A protein and the small-molecule ligand that binds it are described below.
Small molecule (SMILES): CC[C@H](C)[C@H](NC(=O)[C@H](CC(C)C)NC(=O)[C@H](CO)NC(=O)CNC(=O)[C@@H](NC(=O)[C@@H](N)[C@@H](C)O)C(C)C)C(=O)N[C@H](C=O)CCC(N)=O

Binding-site contacts:
Ligand atom CD contacts residue GLU39 of chain 6.B at 3.2 Å.
Ligand atom CA contacts residue ARG29 of chain 6.B at 4.1 Å.
Ligand atom CD1 contacts residue LEU40 of chain 6.B at 3.6 Å (hydrophobic).
Ligand atom CG contacts residue ARG36 of chain 6.B at 3.8 Å.
Ligand atom CD1 contacts residue ARG35 of chain 6.B at 4.0 Å.
Ligand atom CB contacts residue ARG36 of chain 6.B at 3.4 Å.
Ligand atom O contacts residue ARG35 of chain 6.B at 4.0 Å.
Ligand atom N contacts residue ASP243 of chain 6.B at 3.2 Å (salt-bridge).
Ligand atom NE2 contacts residue GLU39 of chain 6.B at 2.9 Å (salt-bridge).
Ligand atom O contacts residue ASP243 of chain 6.B at 4.1 Å.
Ligand atom CA contacts residue ASP243 of chain 6.B at 3.5 Å.
Ligand atom C contacts residue ARG29 of chain 6.B at 3.9 Å.
Ligand atom CG1 contacts residue ASP243 of chain 6.B at 3.2 Å.
Ligand atom OE1 contacts residue ARG36 of chain 6.B at 2.9 Å (salt-bridge).
Ligand atom C contacts residue GLU39 of chain 6.B at 3.6 Å.
Ligand atom N contacts residue PRO43 of chain 6.B at 4.0 Å.
Ligand atom C contacts residue ASP243 of chain 6.B at 3.8 Å.
Ligand atom OE1 contacts residue PHE37 of chain 6.B at 3.7 Å.
Ligand atom CD1 contacts residue ARG29 of chain 6.B at 3.5 Å.
Ligand atom O contacts residue GLU39 of chain 6.B at 3.0 Å (salt-bridge).
Ligand atom CD2 contacts residue LEU40 of chain 6.B at 4.1 Å (hydrophobic).
Ligand atom O contacts residue ARG35 of chain 6.B at 2.7 Å (salt-bridge).
Ligand atom CD1 contacts residue ARG36 of chain 6.B at 3.6 Å.
Ligand atom CD contacts residue ARG36 of chain 6.B at 3.7 Å.
Ligand atom CA contacts residue ARG29 of chain 6.B at 3.8 Å.
Ligand atom C contacts residue ASP243 of chain 6.B at 3.5 Å.
Ligand atom CG2 contacts residue PRO43 of chain 6.B at 3.8 Å (hydrophobic).
Ligand atom OE1 contacts residue GLU39 of chain 6.B at 3.1 Å (salt-bridge).
Ligand atom N contacts residue ASP243 of chain 6.B at 2.6 Å (salt-bridge).
Ligand atom CB contacts residue ASP243 of chain 6.B at 4.0 Å.
Ligand atom N contacts residue ARG35 of chain 6.B at 4.0 Å.
Ligand atom CA contacts residue ASP243 of chain 6.B at 3.6 Å.
Ligand atom C contacts residue ARG35 of chain 6.B at 3.9 Å.
Ligand atom CG2 contacts residue ARG35 of chain 6.B at 3.4 Å.
Ligand atom O contacts residue ILE25 of chain 6.B at 3.8 Å.
Ligand atom N contacts residue ARG29 of chain 6.B at 4.2 Å.
Ligand atom O contacts residue ARG29 of chain 6.B at 3.2 Å (salt-bridge).
Ligand atom CG1 contacts residue ARG36 of chain 6.B at 4.0 Å.
Ligand atom O contacts residue PRO43 of chain 6.B at 3.8 Å.
Ligand atom CG2 contacts residue ARG36 of chain 6.B at 4.1 Å.

Sequence of chain 6.B:
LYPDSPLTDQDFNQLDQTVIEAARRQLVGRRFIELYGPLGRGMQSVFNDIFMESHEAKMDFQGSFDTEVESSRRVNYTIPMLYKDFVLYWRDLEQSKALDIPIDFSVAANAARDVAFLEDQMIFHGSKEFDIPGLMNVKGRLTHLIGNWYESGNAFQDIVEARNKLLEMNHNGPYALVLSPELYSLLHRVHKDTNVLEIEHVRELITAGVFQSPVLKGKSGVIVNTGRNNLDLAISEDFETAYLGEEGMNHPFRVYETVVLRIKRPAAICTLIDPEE